A protein and the small-molecule ligand that binds it are described below.
Small molecule (SMILES): CC[N+](C)(CC)CCC[n+]1c(-c2ccccc2)c2cc(N)ccc2c2ccc(N)cc21

Sequence of chain 2.B:
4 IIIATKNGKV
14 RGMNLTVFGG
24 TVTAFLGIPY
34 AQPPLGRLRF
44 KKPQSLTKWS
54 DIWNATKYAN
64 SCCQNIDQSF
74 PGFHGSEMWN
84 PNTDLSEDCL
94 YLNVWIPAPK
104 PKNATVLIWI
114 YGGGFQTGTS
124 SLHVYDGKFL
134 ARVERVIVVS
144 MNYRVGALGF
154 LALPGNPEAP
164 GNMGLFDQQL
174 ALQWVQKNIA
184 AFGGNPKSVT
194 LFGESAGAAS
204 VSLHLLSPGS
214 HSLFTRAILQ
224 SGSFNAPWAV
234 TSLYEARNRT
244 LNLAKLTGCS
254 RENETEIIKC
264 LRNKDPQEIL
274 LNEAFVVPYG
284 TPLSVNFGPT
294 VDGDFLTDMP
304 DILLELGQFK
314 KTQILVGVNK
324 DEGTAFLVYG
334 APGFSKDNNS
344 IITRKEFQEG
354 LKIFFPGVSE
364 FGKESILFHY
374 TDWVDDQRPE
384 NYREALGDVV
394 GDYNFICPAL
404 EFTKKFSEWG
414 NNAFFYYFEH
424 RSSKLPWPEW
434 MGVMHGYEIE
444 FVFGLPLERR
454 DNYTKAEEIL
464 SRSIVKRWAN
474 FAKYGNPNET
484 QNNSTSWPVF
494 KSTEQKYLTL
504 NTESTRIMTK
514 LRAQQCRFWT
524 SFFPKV

Binding-site contacts:
Ligand atom C28 contacts residue GLY117 of chain 2.B at 3.9 Å.
Ligand atom C21 contacts residue PRO285 of chain 2.B at 3.6 Å (hydrophobic).
Ligand atom C41 contacts residue PHE329 of chain 2.B at 3.5 Å (hydrophobic).
Ligand atom C45 contacts residue TYR128 of chain 2.B at 3.9 Å (hydrophobic).
Ligand atom C25 contacts residue GLY117 of chain 2.B at 4.0 Å.
Ligand atom C44 contacts residue GLU197 of chain 2.B at 3.9 Å.
Ligand atom C33 contacts residue TYR332 of chain 2.B at 3.7 Å (hydrophobic).
Ligand atom C27 contacts residue GLY117 of chain 2.B at 4.0 Å.
Ligand atom C33 contacts residue ASP70 of chain 2.B at 3.5 Å.
Ligand atom C28 contacts residue LEU286 of chain 2.B at 3.9 Å (hydrophobic).
Ligand atom C19 contacts residue PRO285 of chain 2.B at 3.7 Å (hydrophobic).
Ligand atom C32 contacts residue TYR332 of chain 2.B at 3.4 Å (hydrophobic).
Ligand atom C28 contacts residue TRP231 of chain 2.B at 3.9 Å (hydrophobic).
Ligand atom N37 contacts residue PHE398 of chain 2.B at 3.7 Å.
Ligand atom C18 contacts residue PRO285 of chain 2.B at 3.6 Å (hydrophobic).
Ligand atom N37 contacts residue TRP231 of chain 2.B at 3.3 Å.
Ligand atom C44 contacts residue GLY439 of chain 2.B at 4.0 Å.
Ligand atom N23 contacts residue PHE329 of chain 2.B at 3.3 Å.
Ligand atom C16 contacts residue LEU286 of chain 2.B at 3.8 Å (hydrophobic).
Ligand atom C21 contacts residue SER287 of chain 2.B at 3.1 Å.
Ligand atom C22 contacts residue PHE329 of chain 2.B at 3.8 Å (hydrophobic).
Ligand atom C16 contacts residue PRO285 of chain 2.B at 3.5 Å (hydrophobic).
Ligand atom N37 contacts residue SER198 of chain 2.B at 3.4 Å (h-bond).
Ligand atom C20 contacts residue PRO285 of chain 2.B at 3.8 Å (hydrophobic).
Ligand atom C24 contacts residue GLY117 of chain 2.B at 4.0 Å.
Ligand atom C45 contacts residue GLU197 of chain 2.B at 3.5 Å.
Ligand atom C29 contacts residue LEU286 of chain 2.B at 3.5 Å (hydrophobic).
Ligand atom C29 contacts residue GLY117 of chain 2.B at 3.9 Å.
Ligand atom C45 contacts residue ILE442 of chain 2.B at 3.7 Å (hydrophobic).
Ligand atom C43 contacts residue HIS438 of chain 2.B at 3.5 Å.
Ligand atom C46 contacts residue GLY116 of chain 2.B at 3.6 Å.
Ligand atom C47 contacts residue TRP82 of chain 2.B at 3.7 Å (hydrophobic).
Ligand atom C26 contacts residue PHE329 of chain 2.B at 3.7 Å (hydrophobic).
Ligand atom C48 contacts residue TRP82 of chain 2.B at 3.5 Å (hydrophobic).
Ligand atom C24 contacts residue PHE329 of chain 2.B at 3.4 Å (hydrophobic).
Ligand atom C16 contacts residue SER287 of chain 2.B at 3.1 Å.
Ligand atom C28 contacts residue VAL288 of chain 2.B at 3.9 Å (hydrophobic).
Ligand atom C45 contacts residue TRP82 of chain 2.B at 3.4 Å (hydrophobic).
Ligand atom C29 contacts residue VAL288 of chain 2.B at 3.9 Å (hydrophobic).
Ligand atom C17 contacts residue PRO285 of chain 2.B at 3.5 Å (hydrophobic).